Binding-site contacts:
Ligand atom N2 contacts residue VAL72 of chain 1.A at 3.3 Å.
Ligand atom C2 contacts residue VAL72 of chain 1.A at 4.4 Å (hydrophobic).
Ligand atom C2 contacts residue GLU89 of chain 1.A at 3.4 Å.
Ligand atom N2 contacts residue ALA39 of chain 1.A at 3.8 Å.
Ligand atom C3 contacts residue ALA39 of chain 1.A at 4.1 Å (hydrophobic).
Ligand atom C3 contacts residue LEU91 of chain 1.A at 3.6 Å (hydrophobic).
Ligand atom N2 contacts residue LEU142 of chain 1.A at 3.6 Å.
Ligand atom C6 contacts residue LEU142 of chain 1.A at 3.7 Å (hydrophobic).
Ligand atom C4 contacts residue LEU142 of chain 1.A at 3.3 Å (hydrophobic).
Ligand atom C6 contacts residue LYS41 of chain 1.A at 3.6 Å.
Ligand atom C5 contacts residue LEU142 of chain 1.A at 3.9 Å (hydrophobic).
Ligand atom C2 contacts residue LEU142 of chain 1.A at 3.2 Å (hydrophobic).
Ligand atom C4 contacts residue ALA39 of chain 1.A at 4.2 Å (hydrophobic).
Ligand atom C4 contacts residue LYS41 of chain 1.A at 3.5 Å.
Ligand atom N1 contacts residue PHE90 of chain 1.A at 3.4 Å.
Ligand atom C2 contacts residue LEU91 of chain 1.A at 4.5 Å (hydrophobic).
Ligand atom N2 contacts residue GLU89 of chain 1.A at 2.4 Å (salt-bridge).
Ligand atom N1 contacts residue ILE18 of chain 1.A at 3.7 Å.
Ligand atom N3 contacts residue LEU142 of chain 1.A at 3.5 Å.
Ligand atom N3 contacts residue ALA39 of chain 1.A at 3.6 Å.
Ligand atom N3 contacts residue GLU89 of chain 1.A at 3.6 Å.
Ligand atom N1 contacts residue LEU91 of chain 1.A at 2.8 Å (h-bond).
Ligand atom N2 contacts residue PHE90 of chain 1.A at 4.3 Å.
Ligand atom C3 contacts residue ILE18 of chain 1.A at 4.1 Å (hydrophobic).
Ligand atom N2 contacts residue PHE88 of chain 1.A at 3.7 Å.
Ligand atom C3 contacts residue LEU142 of chain 1.A at 3.8 Å (hydrophobic).
Ligand atom N3 contacts residue LEU91 of chain 1.A at 3.5 Å (h-bond).
Ligand atom C3 contacts residue PHE90 of chain 1.A at 4.3 Å (hydrophobic).
Ligand atom C2 contacts residue ALA39 of chain 1.A at 3.6 Å (hydrophobic).
Ligand atom C5 contacts residue ILE18 of chain 1.A at 4.2 Å (hydrophobic).
Ligand atom N3 contacts residue PHE90 of chain 1.A at 3.9 Å.

The protein below binds the small molecule below.
Small molecule (SMILES): Nc1cccc(N)n1

Sequence of chain 1.A:
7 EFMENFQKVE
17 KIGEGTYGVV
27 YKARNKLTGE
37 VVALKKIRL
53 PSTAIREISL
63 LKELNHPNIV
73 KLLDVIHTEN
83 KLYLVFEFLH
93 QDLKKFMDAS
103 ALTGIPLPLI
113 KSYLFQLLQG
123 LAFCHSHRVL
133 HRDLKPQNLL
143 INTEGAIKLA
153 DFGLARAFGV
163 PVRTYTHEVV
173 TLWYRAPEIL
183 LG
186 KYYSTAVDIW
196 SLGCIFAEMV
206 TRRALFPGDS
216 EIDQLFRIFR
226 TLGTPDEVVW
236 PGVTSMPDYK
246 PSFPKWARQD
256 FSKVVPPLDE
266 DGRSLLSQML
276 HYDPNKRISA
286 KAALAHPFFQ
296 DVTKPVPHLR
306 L